Binding-site contacts:
Ligand atom C4 contacts residue HIS1098 of chain 1.A at 4.1 Å.
Ligand atom N2 contacts residue ASN1095 of chain 1.A at 2.9 Å (h-bond).
Ligand atom C6 contacts residue HIS1098 of chain 1.A at 4.0 Å.
Ligand atom O5 contacts residue PHE1100 of chain 1.A at 3.9 Å.
Ligand atom O7 contacts residue HIS1098 of chain 1.A at 4.4 Å.
Ligand atom N2 contacts residue THR1097 of chain 1.A at 3.9 Å.
Ligand atom C3 contacts residue THR1097 of chain 1.A at 3.8 Å.
Ligand atom C2 contacts residue ASN1095 of chain 1.A at 2.5 Å.
Ligand atom O4 contacts residue HIS1098 of chain 1.A at 3.8 Å.
Ligand atom O5 contacts residue THR1097 of chain 1.A at 4.3 Å.
Ligand atom C4 contacts residue ASN1095 of chain 1.A at 4.2 Å.
Ligand atom C5 contacts residue PHE1100 of chain 1.A at 4.4 Å (hydrophobic).
Ligand atom C3 contacts residue ASN1095 of chain 1.A at 3.8 Å.
Ligand atom C1 contacts residue ASN1095 of chain 1.A at 1.4 Å.
Ligand atom C5 contacts residue ASN1095 of chain 1.A at 3.7 Å.
Ligand atom O6 contacts residue PHE1100 of chain 1.A at 4.3 Å.
Ligand atom O5 contacts residue ASN1095 of chain 1.A at 2.4 Å (h-bond).
Ligand atom C5 contacts residue THR1097 of chain 1.A at 4.2 Å.
Ligand atom O5 contacts residue HIS1098 of chain 1.A at 4.2 Å.
Ligand atom C7 contacts residue ASN1095 of chain 1.A at 3.3 Å.
Ligand atom C1 contacts residue HIS1098 of chain 1.A at 4.4 Å.
Ligand atom C5 contacts residue HIS1098 of chain 1.A at 3.4 Å.
Ligand atom C3 contacts residue HIS1098 of chain 1.A at 4.4 Å.
Ligand atom O7 contacts residue ASN1095 of chain 1.A at 3.5 Å (h-bond).
Ligand atom C6 contacts residue PHE1100 of chain 1.A at 3.6 Å (hydrophobic).
Ligand atom C1 contacts residue THR1097 of chain 1.A at 3.6 Å.
Ligand atom C2 contacts residue THR1097 of chain 1.A at 4.0 Å.
Ligand atom C8 contacts residue ASN1095 of chain 1.A at 4.2 Å.

Sequence of chain 1.A:
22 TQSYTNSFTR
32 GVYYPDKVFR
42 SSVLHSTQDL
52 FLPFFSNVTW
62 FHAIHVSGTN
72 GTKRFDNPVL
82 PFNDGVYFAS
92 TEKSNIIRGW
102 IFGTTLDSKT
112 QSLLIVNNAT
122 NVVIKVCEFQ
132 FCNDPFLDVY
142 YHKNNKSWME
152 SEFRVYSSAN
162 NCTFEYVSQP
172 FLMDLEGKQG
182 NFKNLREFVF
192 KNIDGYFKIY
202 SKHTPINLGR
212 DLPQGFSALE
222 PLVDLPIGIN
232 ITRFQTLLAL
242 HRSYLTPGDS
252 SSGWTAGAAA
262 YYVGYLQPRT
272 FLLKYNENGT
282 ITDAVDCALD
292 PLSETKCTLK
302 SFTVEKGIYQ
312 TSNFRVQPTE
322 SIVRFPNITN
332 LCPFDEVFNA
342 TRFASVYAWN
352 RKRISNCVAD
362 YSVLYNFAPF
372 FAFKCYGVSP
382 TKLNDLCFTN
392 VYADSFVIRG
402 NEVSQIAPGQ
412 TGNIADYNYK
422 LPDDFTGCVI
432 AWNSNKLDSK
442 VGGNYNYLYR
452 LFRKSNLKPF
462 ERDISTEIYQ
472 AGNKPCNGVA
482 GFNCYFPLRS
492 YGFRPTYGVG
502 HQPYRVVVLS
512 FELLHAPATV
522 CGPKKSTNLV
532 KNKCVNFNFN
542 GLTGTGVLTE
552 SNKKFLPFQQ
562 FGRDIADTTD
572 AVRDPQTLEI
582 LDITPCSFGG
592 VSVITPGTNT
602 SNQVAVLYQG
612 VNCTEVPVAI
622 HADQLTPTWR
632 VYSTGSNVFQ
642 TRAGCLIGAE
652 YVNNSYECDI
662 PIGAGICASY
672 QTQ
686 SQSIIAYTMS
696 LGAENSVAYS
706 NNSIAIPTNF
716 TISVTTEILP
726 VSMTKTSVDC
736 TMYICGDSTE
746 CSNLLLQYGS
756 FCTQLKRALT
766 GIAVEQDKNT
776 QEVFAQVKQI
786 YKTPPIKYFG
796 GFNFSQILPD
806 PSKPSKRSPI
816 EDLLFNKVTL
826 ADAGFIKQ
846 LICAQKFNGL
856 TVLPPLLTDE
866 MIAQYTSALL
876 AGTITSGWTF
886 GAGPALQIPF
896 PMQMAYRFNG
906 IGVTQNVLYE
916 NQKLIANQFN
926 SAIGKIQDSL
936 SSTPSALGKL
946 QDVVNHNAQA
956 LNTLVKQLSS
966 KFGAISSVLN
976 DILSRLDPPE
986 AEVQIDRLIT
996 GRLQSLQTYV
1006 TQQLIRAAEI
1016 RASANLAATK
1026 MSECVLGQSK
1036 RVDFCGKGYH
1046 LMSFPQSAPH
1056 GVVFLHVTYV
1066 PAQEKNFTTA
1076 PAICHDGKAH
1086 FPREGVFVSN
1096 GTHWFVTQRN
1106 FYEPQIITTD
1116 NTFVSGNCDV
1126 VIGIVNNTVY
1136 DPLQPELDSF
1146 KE

A small-molecule ligand and the protein it binds are described below.
Small molecule (SMILES): CC(=O)N[C@H]1[C@H](O[C@H]2[C@H](O)[C@@H](NC(C)=O)CO[C@@H]2CO)O[C@H](CO)[C@@H](O)[C@@H]1O